This protein binds this small molecule.
Small molecule (SMILES): CC(=O)N[C@H]1[C@H]([C@H](O)[C@H](O)CO)O[C@@](O)(C(=O)O)C[C@@H]1O

Sequence of chain 36.A:
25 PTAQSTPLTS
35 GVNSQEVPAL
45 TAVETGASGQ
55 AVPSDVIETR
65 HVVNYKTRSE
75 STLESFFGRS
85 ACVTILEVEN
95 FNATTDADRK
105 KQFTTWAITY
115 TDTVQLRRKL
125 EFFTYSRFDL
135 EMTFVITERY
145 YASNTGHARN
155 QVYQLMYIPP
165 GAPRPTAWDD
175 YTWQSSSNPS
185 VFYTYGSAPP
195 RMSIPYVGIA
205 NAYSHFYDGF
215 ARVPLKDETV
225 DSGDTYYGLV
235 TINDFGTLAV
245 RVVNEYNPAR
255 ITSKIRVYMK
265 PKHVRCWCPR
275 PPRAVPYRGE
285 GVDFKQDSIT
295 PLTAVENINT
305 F

Binding-site contacts:
Ligand atom C6 contacts residue TYR145 of chain 36.A at 3.4 Å (hydrophobic).
Ligand atom C4 contacts residue TYR145 of chain 36.A at 3.6 Å (hydrophobic).
Ligand atom C10 contacts residue TYR250 of chain 40.A at 3.5 Å (hydrophobic).
Ligand atom O4 contacts residue PRO252 of chain 40.A at 3.8 Å.
Ligand atom C5 contacts residue TYR145 of chain 36.A at 3.3 Å (hydrophobic).
Ligand atom C7 contacts residue TYR145 of chain 36.A at 3.8 Å (hydrophobic).
Ligand atom O4 contacts residue TYR145 of chain 36.A at 4.2 Å.
Ligand atom N5 contacts residue TYR250 of chain 40.A at 4.4 Å.
Ligand atom C6 contacts residue ALA146 of chain 36.A at 4.2 Å (hydrophobic).
Ligand atom O8 contacts residue ALA146 of chain 36.A at 3.3 Å.
Ligand atom C4 contacts residue PRO252 of chain 40.A at 3.8 Å (hydrophobic).
Ligand atom O1B contacts residue ASN148 of chain 36.A at 4.3 Å.
Ligand atom O4 contacts residue ASN251 of chain 40.A at 4.2 Å.
Ligand atom O1A contacts residue SER147 of chain 36.A at 2.8 Å (h-bond).
Ligand atom O1A contacts residue ALA146 of chain 36.A at 4.2 Å.
Ligand atom C11 contacts residue TYR145 of chain 36.A at 3.7 Å (hydrophobic).
Ligand atom C10 contacts residue TYR145 of chain 36.A at 3.6 Å (hydrophobic).
Ligand atom C1 contacts residue PRO252 of chain 40.A at 4.1 Å (hydrophobic).
Ligand atom O1B contacts residue SER147 of chain 36.A at 3.1 Å (h-bond).
Ligand atom C1 contacts residue SER147 of chain 36.A at 3.6 Å.
Ligand atom O1B contacts residue ALA146 of chain 36.A at 3.2 Å.
Ligand atom N5 contacts residue TYR145 of chain 36.A at 2.6 Å (h-bond).
Ligand atom O10 contacts residue TYR250 of chain 40.A at 2.7 Å (h-bond).
Ligand atom C9 contacts residue TYR145 of chain 36.A at 4.2 Å (hydrophobic).
Ligand atom C11 contacts residue TYR250 of chain 40.A at 3.7 Å (hydrophobic).
Ligand atom C8 contacts residue ALA146 of chain 36.A at 4.4 Å (hydrophobic).
Ligand atom C11 contacts residue ARG143 of chain 36.A at 4.0 Å.
Ligand atom C1 contacts residue ALA146 of chain 36.A at 3.9 Å (hydrophobic).
Ligand atom C3 contacts residue PRO252 of chain 40.A at 3.9 Å (hydrophobic).
Ligand atom O4 contacts residue TYR250 of chain 40.A at 3.4 Å.
Ligand atom O1A contacts residue PRO252 of chain 40.A at 3.3 Å.

Sequence of chain 40.A:
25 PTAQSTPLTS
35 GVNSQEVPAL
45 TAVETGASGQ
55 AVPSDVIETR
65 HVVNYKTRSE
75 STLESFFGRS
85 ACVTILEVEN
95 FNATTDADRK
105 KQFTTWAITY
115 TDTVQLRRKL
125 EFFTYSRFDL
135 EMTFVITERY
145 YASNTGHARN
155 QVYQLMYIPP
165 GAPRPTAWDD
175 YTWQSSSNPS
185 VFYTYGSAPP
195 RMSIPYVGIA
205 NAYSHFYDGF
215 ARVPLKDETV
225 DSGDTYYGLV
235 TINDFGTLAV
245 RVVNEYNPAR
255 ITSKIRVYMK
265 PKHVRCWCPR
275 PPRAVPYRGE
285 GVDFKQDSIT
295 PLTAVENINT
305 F